This protein binds this small molecule.
Small molecule (SMILES): C[C@]12CCC(=O)C[C@@H]1CC[C@@H]1[C@@H]2CC[C@]2(C)[C@@H](O)CC[C@@H]12

Sequence of chain 2.A:
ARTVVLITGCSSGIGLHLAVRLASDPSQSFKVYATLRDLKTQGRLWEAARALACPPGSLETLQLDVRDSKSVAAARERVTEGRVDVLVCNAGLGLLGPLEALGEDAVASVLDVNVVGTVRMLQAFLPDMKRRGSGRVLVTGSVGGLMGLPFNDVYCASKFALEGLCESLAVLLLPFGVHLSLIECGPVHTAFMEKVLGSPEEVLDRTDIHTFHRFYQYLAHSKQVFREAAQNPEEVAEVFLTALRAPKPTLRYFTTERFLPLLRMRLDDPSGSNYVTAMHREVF

Binding-site contacts:
Ligand atom O17 contacts residue GLY186 of chain 2.A at 4.2 Å.
Ligand atom C18 contacts residue VAL143 of chain 2.A at 3.3 Å (hydrophobic).
Ligand atom C4 contacts residue TYR218 of chain 2.A at 4.0 Å (hydrophobic).
Ligand atom C2 contacts residue HIS221 of chain 2.A at 4.0 Å.
Ligand atom C12 contacts residue VAL143 of chain 2.A at 3.5 Å (hydrophobic).
Ligand atom C12 contacts residue GLY186 of chain 2.A at 3.7 Å.
Ligand atom C11 contacts residue PHE259 of chain 2.A at 4.1 Å (hydrophobic).
Ligand atom C7 contacts residue SER222 of chain 2.A at 3.7 Å.
Ligand atom C3 contacts residue HIS221 of chain 2.A at 3.1 Å.
Ligand atom C8 contacts residue TYR218 of chain 2.A at 4.0 Å (hydrophobic).
Ligand atom C14 contacts residue PHE226 of chain 2.A at 4.1 Å (hydrophobic).
Ligand atom C7 contacts residue TYR218 of chain 2.A at 2.9 Å (hydrophobic).
Ligand atom C16 contacts residue MET193 of chain 2.A at 4.2 Å (hydrophobic).
Ligand atom O3 contacts residue HIS221 of chain 2.A at 2.8 Å (h-bond).
Ligand atom C11 contacts residue VAL143 of chain 2.A at 3.6 Å (hydrophobic).
Ligand atom O3 contacts residue MET279 of chain 2.A at 3.3 Å (h-bond).
Ligand atom C19 contacts residue LEU149 of chain 2.A at 2.8 Å (hydrophobic).
Ligand atom C3 contacts residue VAL283 of chain 2.A at 3.8 Å (hydrophobic).
Ligand atom C3 contacts residue MET279 of chain 2.A at 4.0 Å (hydrophobic).
Ligand atom C18 contacts residue LEU149 of chain 2.A at 3.4 Å (hydrophobic).
Ligand atom C2 contacts residue GLU282 of chain 2.A at 4.2 Å.
Ligand atom O17 contacts residue SER142 of chain 2.A at 3.4 Å (h-bond).
Ligand atom C2 contacts residue PHE259 of chain 2.A at 4.2 Å (hydrophobic).
Ligand atom C3 contacts residue GLU282 of chain 2.A at 4.1 Å.
Ligand atom C4 contacts residue HIS221 of chain 2.A at 3.2 Å.
Ligand atom C15 contacts residue MET193 of chain 2.A at 3.9 Å (hydrophobic).
Ligand atom O3 contacts residue VAL283 of chain 2.A at 2.9 Å.
Ligand atom C6 contacts residue TYR218 of chain 2.A at 2.8 Å (hydrophobic).
Ligand atom C11 contacts residue PRO187 of chain 2.A at 3.6 Å (hydrophobic).
Ligand atom O3 contacts residue GLU282 of chain 2.A at 2.9 Å.
Ligand atom C18 contacts residue GLY144 of chain 2.A at 3.9 Å.
Ligand atom C18 contacts residue SER142 of chain 2.A at 3.7 Å.
Ligand atom O17 contacts residue TYR155 of chain 2.A at 3.7 Å.
Ligand atom C5 contacts residue HIS221 of chain 2.A at 4.0 Å.
Ligand atom C4 contacts residue VAL283 of chain 2.A at 3.6 Å (hydrophobic).
Ligand atom C12 contacts residue PRO187 of chain 2.A at 3.3 Å (hydrophobic).
Ligand atom C1 contacts residue PHE259 of chain 2.A at 3.7 Å (hydrophobic).
Ligand atom C13 contacts residue VAL143 of chain 2.A at 4.1 Å (hydrophobic).
Ligand atom C1 contacts residue VAL225 of chain 2.A at 4.1 Å (hydrophobic).
Ligand atom C6 contacts residue SER222 of chain 2.A at 3.9 Å.